Sequence of chain 1.A:
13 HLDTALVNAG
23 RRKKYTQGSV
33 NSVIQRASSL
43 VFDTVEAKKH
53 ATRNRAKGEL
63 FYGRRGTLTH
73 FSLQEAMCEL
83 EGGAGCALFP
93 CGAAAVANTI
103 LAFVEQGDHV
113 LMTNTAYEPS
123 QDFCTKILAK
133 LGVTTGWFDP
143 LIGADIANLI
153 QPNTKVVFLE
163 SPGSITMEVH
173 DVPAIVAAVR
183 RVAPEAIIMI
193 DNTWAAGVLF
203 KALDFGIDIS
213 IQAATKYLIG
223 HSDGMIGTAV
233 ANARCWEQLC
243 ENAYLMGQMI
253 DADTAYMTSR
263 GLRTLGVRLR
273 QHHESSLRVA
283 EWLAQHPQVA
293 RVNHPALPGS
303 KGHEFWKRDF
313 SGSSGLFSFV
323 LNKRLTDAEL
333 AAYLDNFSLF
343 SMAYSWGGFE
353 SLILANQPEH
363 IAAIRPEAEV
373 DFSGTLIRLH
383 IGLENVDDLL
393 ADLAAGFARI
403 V

Binding-site contacts:
Ligand atom O2 contacts residue TRP348 of chain 1.A at 3.0 Å (h-bond).
Ligand atom O1P contacts residue TYR64 of chain 2.A at 2.6 Å (h-bond).
Ligand atom O3P contacts residue ARG66 of chain 2.A at 2.8 Å (salt-bridge).
Ligand atom P contacts residue PLP1 of chain 1.D at 0.3 Å.
Ligand atom C1 contacts residue PLP1 of chain 1.D at 2.8 Å.
Ligand atom O31 contacts residue SER347 of chain 1.A at 2.9 Å (h-bond).
Ligand atom O31 contacts residue ARG380 of chain 1.A at 3.0 Å (salt-bridge).
Ligand atom C4 contacts residue PLP1 of chain 1.D at 0.3 Å.
Ligand atom N1 contacts residue ASP193 of chain 1.A at 2.6 Å (salt-bridge).
Ligand atom O2P contacts residue THR217 of chain 1.A at 2.6 Å (h-bond).
Ligand atom O3P contacts residue CYS93 of chain 1.A at 3.2 Å (h-bond).
Ligand atom C5A contacts residue TYR119 of chain 1.A at 3.4 Å (hydrophobic).
Ligand atom C2A contacts residue PLP1 of chain 1.D at 0.2 Å.
Ligand atom O1 contacts residue PLP1 of chain 1.D at 3.1 Å.
Ligand atom O3 contacts residue TRP348 of chain 1.A at 3.2 Å (h-bond).
Ligand atom O1P contacts residue PLP1 of chain 1.D at 0.3 Å (h-bond).
Ligand atom O3 contacts residue PLP1 of chain 1.D at 0.6 Å (h-bond).
Ligand atom O2P contacts residue PLP1 of chain 1.D at 0.3 Å (h-bond).
Ligand atom O3P contacts residue PLP1 of chain 1.D at 0.2 Å (h-bond).
Ligand atom N11 contacts residue LYS218 of chain 1.A at 3.2 Å (salt-bridge).
Ligand atom O3P contacts residue GLY94 of chain 1.A at 3.2 Å (h-bond).
Ligand atom C3 contacts residue PLP1 of chain 1.D at 0.3 Å.
Ligand atom N11 contacts residue PLP1 of chain 1.D at 1.7 Å.
Ligand atom C4A contacts residue LYS218 of chain 1.A at 2.9 Å.
Ligand atom C5 contacts residue PLP1 of chain 1.D at 0.2 Å.
Ligand atom O3P contacts residue ALA95 of chain 1.A at 2.8 Å (h-bond).
Ligand atom C5 contacts residue TYR119 of chain 1.A at 3.2 Å (hydrophobic).
Ligand atom O1 contacts residue SER347 of chain 1.A at 3.2 Å (h-bond).
Ligand atom N1 contacts residue PLP1 of chain 1.D at 0.3 Å (h-bond).
Ligand atom C6 contacts residue PLP1 of chain 1.D at 0.3 Å.
Ligand atom C4A contacts residue PLP1 of chain 1.D at 0.7 Å.
Ligand atom C2 contacts residue PLP1 of chain 1.D at 0.2 Å.
Ligand atom O4P contacts residue PLP1 of chain 1.D at 0.2 Å (h-bond).
Ligand atom C2A contacts residue GLU162 of chain 1.A at 3.4 Å.
Ligand atom O2P contacts residue GLY94 of chain 1.A at 2.9 Å (h-bond).
Ligand atom O1P contacts residue ARG66 of chain 2.A at 2.9 Å (salt-bridge).
Ligand atom C4A contacts residue TYR119 of chain 1.A at 3.3 Å (hydrophobic).
Ligand atom O4P contacts residue ALA215 of chain 1.A at 3.2 Å.
Ligand atom O2 contacts residue ARG380 of chain 1.A at 2.8 Å (salt-bridge).
Ligand atom C5A contacts residue PLP1 of chain 1.D at 0.2 Å.

The small molecule below binds the protein below.
Small molecule (SMILES): Cc1ncc(COP(=O)(O)O)c(CNC(=O)C(=O)O)c1O

Sequence of chain 2.A:
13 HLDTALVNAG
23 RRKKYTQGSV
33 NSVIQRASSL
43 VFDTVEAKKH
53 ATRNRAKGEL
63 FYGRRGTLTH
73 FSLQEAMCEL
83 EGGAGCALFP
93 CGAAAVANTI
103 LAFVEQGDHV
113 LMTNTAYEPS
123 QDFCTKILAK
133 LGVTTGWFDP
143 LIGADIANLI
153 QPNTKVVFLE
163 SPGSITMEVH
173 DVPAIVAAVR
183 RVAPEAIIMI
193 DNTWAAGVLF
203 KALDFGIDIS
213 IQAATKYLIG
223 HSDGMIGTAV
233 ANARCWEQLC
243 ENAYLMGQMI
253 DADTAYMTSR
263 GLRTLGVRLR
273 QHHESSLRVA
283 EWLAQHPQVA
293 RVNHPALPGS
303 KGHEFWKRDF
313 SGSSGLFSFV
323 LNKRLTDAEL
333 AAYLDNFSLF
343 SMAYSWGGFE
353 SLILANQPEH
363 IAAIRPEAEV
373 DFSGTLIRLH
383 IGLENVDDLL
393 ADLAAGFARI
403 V